Binding-site contacts:
Ligand atom N4 contacts residue ARG167 of chain 1.B at 2.9 Å (salt-bridge).
Ligand atom C6 contacts residue THR93 of chain 1.B at 3.6 Å.
Ligand atom O2 contacts residue PHE194 of chain 1.B at 4.0 Å.
Ligand atom N1 contacts residue THR93 of chain 1.B at 3.7 Å.
Ligand atom O2 contacts residue GLU195 of chain 1.B at 3.4 Å.
Ligand atom O2 contacts residue GOL1 of chain 1.M at 3.9 Å.
Ligand atom C5 contacts residue PHE161 of chain 1.B at 4.1 Å (hydrophobic).
Ligand atom C4 contacts residue PHE161 of chain 1.B at 3.8 Å (hydrophobic).
Ligand atom N4 contacts residue GLN165 of chain 1.B at 3.7 Å.
Ligand atom C6 contacts residue PHE161 of chain 1.B at 4.2 Å (hydrophobic).
Ligand atom C4 contacts residue THR94 of chain 1.B at 4.0 Å.
Ligand atom N3 contacts residue GLN165 of chain 1.B at 2.9 Å (h-bond).
Ligand atom C6 contacts residue GOL1 of chain 1.M at 3.5 Å.
Ligand atom O2 contacts residue PHE161 of chain 1.B at 3.9 Å.
Ligand atom N3 contacts residue PHE194 of chain 1.B at 3.8 Å.
Ligand atom C2 contacts residue PHE194 of chain 1.B at 3.8 Å (hydrophobic).
Ligand atom C5 contacts residue THR94 of chain 1.B at 3.5 Å.
Ligand atom C2 contacts residue GLU195 of chain 1.B at 4.1 Å.
Ligand atom C5 contacts residue ILE219 of chain 1.B at 3.9 Å (hydrophobic).
Ligand atom C2 contacts residue GOL1 of chain 1.M at 3.7 Å.
Ligand atom C2 contacts residue PHE161 of chain 1.B at 3.8 Å (hydrophobic).
Ligand atom N1 contacts residue PHE161 of chain 1.B at 4.1 Å.
Ligand atom C2 contacts residue GLN165 of chain 1.B at 3.7 Å.
Ligand atom O2 contacts residue GLN165 of chain 1.B at 3.0 Å (h-bond).
Ligand atom C6 contacts residue THR94 of chain 1.B at 3.7 Å.
Ligand atom C4 contacts residue ARG167 of chain 1.B at 3.8 Å.
Ligand atom N4 contacts residue ILE220 of chain 1.B at 3.5 Å.
Ligand atom C4 contacts residue GLY95 of chain 1.B at 3.5 Å.
Ligand atom C6 contacts residue GLY95 of chain 1.B at 4.1 Å.
Ligand atom C6 contacts residue ILE219 of chain 1.B at 4.0 Å (hydrophobic).
Ligand atom N3 contacts residue GLY95 of chain 1.B at 4.0 Å.
Ligand atom N1 contacts residue GOL1 of chain 1.M at 2.8 Å (h-bond).
Ligand atom N3 contacts residue PHE161 of chain 1.B at 3.6 Å.
Ligand atom N1 contacts residue THR94 of chain 1.B at 4.1 Å.
Ligand atom C5 contacts residue GLY95 of chain 1.B at 3.5 Å.
Ligand atom N4 contacts residue GLY95 of chain 1.B at 3.5 Å.
Ligand atom N3 contacts residue ARG167 of chain 1.B at 4.1 Å.
Ligand atom C4 contacts residue GLN165 of chain 1.B at 3.7 Å.
Ligand atom O2 contacts residue MET196 of chain 1.B at 3.5 Å.
Ligand atom C5 contacts residue ILE220 of chain 1.B at 4.2 Å (hydrophobic).

This small molecule binds to this protein.
Small molecule (SMILES): Nc1ccnc(=O)[nH]1

Sequence of chain 1.B:
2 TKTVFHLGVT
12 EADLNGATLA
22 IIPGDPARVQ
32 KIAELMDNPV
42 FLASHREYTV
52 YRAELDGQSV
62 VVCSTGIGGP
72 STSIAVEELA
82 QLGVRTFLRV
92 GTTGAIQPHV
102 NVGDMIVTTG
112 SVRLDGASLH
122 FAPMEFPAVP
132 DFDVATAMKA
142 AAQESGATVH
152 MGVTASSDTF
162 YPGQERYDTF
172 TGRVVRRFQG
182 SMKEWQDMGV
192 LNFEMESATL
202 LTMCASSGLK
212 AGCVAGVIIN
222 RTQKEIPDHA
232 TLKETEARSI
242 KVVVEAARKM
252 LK